Sequence of chain 38.C:
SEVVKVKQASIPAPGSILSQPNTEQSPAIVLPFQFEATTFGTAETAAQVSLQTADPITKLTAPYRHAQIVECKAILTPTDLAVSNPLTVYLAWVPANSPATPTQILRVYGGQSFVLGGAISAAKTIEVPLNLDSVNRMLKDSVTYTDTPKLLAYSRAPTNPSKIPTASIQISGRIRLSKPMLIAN

A small-molecule ligand and the protein it binds are described below.
Small molecule (SMILES): Nc1ccn([C@@H]2O[C@H](CO[P](=O)(O)O[C@H]3[C@@H](O)[C@H](n4ccc(N)nc4=O)O[C@@H]3CO[P](=O)(O)O[C@H]3[C@@H](O)[C@H](n4ccc(N)nc4=O)O[C@@H]3CO)[C@@H](O)[C@H]2O)c(=O)n1

Binding-site contacts:
Ligand atom O3' contacts residue ASN134 of chain 38.C at 4.2 Å.
Ligand atom O2' contacts residue GLU74 of chain 38.C at 3.2 Å.
Ligand atom OP2 contacts residue LYS8 of chain 38.C at 2.9 Å (salt-bridge).
Ligand atom P contacts residue LYS8 of chain 38.C at 3.0 Å.
Ligand atom O4' contacts residue GLU74 of chain 38.C at 3.7 Å.
Ligand atom OP1 contacts residue PRO132 of chain 38.C at 3.6 Å.
Ligand atom O2' contacts residue ASN134 of chain 38.C at 3.2 Å (h-bond).
Ligand atom C2' contacts residue ASN134 of chain 38.C at 4.3 Å.
Ligand atom OP2 contacts residue LYS10 of chain 38.C at 2.9 Å.
Ligand atom OP1 contacts residue LYS8 of chain 38.C at 2.6 Å (salt-bridge).
Ligand atom O5' contacts residue LYS8 of chain 38.C at 4.5 Å.
Ligand atom C1' contacts residue GLU74 of chain 38.C at 3.8 Å.
Ligand atom C4' contacts residue GLU74 of chain 38.C at 3.9 Å.
Ligand atom OP1 contacts residue LYS10 of chain 38.C at 4.3 Å.
Ligand atom P contacts residue LYS10 of chain 38.C at 4.0 Å.
Ligand atom O3' contacts residue LYS8 of chain 38.C at 3.8 Å.
Ligand atom C2' contacts residue GLU74 of chain 38.C at 4.1 Å.
Ligand atom O2' contacts residue LEU135 of chain 38.C at 4.3 Å.
Ligand atom OP1 contacts residue ASN134 of chain 38.C at 4.2 Å.